Binding-site contacts:
Ligand atom C4 contacts residue ASN524 of chain 2.A at 4.2 Å.
Ligand atom O6 contacts residue SER500 of chain 2.A at 3.7 Å.
Ligand atom O5 contacts residue SER500 of chain 2.A at 3.4 Å.
Ligand atom C7 contacts residue ASN524 of chain 2.A at 3.4 Å.
Ligand atom C3 contacts residue ASN524 of chain 2.A at 3.7 Å.
Ligand atom C5 contacts residue ASN524 of chain 2.A at 3.6 Å.
Ligand atom O7 contacts residue ALA525 of chain 2.A at 4.1 Å.
Ligand atom O7 contacts residue ASN524 of chain 2.A at 4.3 Å.
Ligand atom O5 contacts residue ASN524 of chain 2.A at 2.4 Å (h-bond).
Ligand atom C1 contacts residue SER500 of chain 2.A at 4.3 Å.
Ligand atom C5 contacts residue SER500 of chain 2.A at 3.9 Å.
Ligand atom C8 contacts residue ASN524 of chain 2.A at 3.6 Å.
Ligand atom C1 contacts residue ASN524 of chain 2.A at 1.4 Å.
Ligand atom C2 contacts residue ASN524 of chain 2.A at 2.3 Å.
Ligand atom N2 contacts residue ASN524 of chain 2.A at 2.8 Å (h-bond).
Ligand atom C6 contacts residue SER500 of chain 2.A at 3.6 Å.

Sequence of chain 2.A:
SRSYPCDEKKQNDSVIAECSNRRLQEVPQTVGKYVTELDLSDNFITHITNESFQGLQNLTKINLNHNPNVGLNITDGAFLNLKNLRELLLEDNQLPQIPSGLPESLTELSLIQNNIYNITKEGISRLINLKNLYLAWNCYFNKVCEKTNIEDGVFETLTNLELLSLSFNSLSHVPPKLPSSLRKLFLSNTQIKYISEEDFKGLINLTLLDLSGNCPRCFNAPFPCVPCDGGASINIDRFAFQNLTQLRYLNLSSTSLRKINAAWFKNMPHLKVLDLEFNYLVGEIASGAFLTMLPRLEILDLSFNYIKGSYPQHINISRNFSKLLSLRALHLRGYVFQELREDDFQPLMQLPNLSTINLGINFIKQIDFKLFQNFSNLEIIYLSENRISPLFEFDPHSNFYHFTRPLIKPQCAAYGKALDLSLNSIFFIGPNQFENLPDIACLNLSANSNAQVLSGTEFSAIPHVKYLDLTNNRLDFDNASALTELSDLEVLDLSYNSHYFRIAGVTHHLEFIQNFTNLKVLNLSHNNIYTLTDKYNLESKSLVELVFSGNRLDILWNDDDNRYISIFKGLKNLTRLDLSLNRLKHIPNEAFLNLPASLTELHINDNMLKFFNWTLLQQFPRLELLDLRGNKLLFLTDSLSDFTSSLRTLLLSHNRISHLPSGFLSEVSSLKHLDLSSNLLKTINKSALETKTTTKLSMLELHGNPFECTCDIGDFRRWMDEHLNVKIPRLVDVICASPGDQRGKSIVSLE

A protein and the small-molecule ligand that binds it are described below.
Small molecule (SMILES): CC(=O)N[C@@H]1[C@@H](O)[C@H](O)[C@@H](CO)O[C@H]1O